Binding-site contacts:
Ligand atom C02 contacts residue TYR36 of chain 1.B at 3.5 Å (hydrophobic).
Ligand atom C19 contacts residue TYR49 of chain 1.B at 3.8 Å (hydrophobic).
Ligand atom C09 contacts residue ASP108 of chain 1.A at 3.8 Å.
Ligand atom C24 contacts residue TYR101 of chain 1.A at 3.6 Å (hydrophobic).
Ligand atom C01 contacts residue TRP47 of chain 1.A at 3.7 Å (hydrophobic).
Ligand atom C07 contacts residue TYR35 of chain 1.A at 3.4 Å (hydrophobic).
Ligand atom C02 contacts residue TYR35 of chain 1.A at 3.9 Å (hydrophobic).
Ligand atom C09 contacts residue ILE98 of chain 1.A at 3.2 Å (hydrophobic).
Ligand atom N18 contacts residue GLU99 of chain 1.A at 2.7 Å (salt-bridge).
Ligand atom C01 contacts residue GLN89 of chain 1.B at 3.4 Å.
Ligand atom C21 contacts residue THR106 of chain 1.A at 3.8 Å.
Ligand atom C16 contacts residue TYR91 of chain 1.B at 3.5 Å (hydrophobic).
Ligand atom O20 contacts residue TYR49 of chain 1.B at 3.3 Å.
Ligand atom O04 contacts residue GLN89 of chain 1.B at 3.1 Å (h-bond).
Ligand atom C44 contacts residue TYR35 of chain 1.A at 3.5 Å (hydrophobic).
Ligand atom N15 contacts residue GLU99 of chain 1.A at 3.0 Å (salt-bridge).
Ligand atom N05 contacts residue TYR36 of chain 1.B at 3.4 Å (h-bond).
Ligand atom C23 contacts residue TYR101 of chain 1.A at 3.6 Å (hydrophobic).
Ligand atom O04 contacts residue LEU96 of chain 1.B at 3.7 Å.
Ligand atom C01 contacts residue TYR35 of chain 1.A at 3.8 Å (hydrophobic).
Ligand atom C10 contacts residue ASP108 of chain 1.A at 3.8 Å.
Ligand atom N26 contacts residue TYR101 of chain 1.A at 3.2 Å.
Ligand atom C43 contacts residue GLU99 of chain 1.A at 3.7 Å.
Ligand atom C03 contacts residue TYR36 of chain 1.B at 3.2 Å (hydrophobic).
Ligand atom O04 contacts residue TYR36 of chain 1.B at 3.6 Å (h-bond).
Ligand atom C08 contacts residue GLU99 of chain 1.A at 3.7 Å.
Ligand atom C06 contacts residue TYR36 of chain 1.B at 3.8 Å (hydrophobic).
Ligand atom C23 contacts residue THR106 of chain 1.A at 3.9 Å.
Ligand atom C08 contacts residue ILE98 of chain 1.A at 3.3 Å (hydrophobic).
Ligand atom C03 contacts residue GLN89 of chain 1.B at 3.8 Å.
Ligand atom C16 contacts residue GLU99 of chain 1.A at 3.5 Å.
Ligand atom C14 contacts residue GLU99 of chain 1.A at 3.6 Å.
Ligand atom C11 contacts residue TYR36 of chain 1.B at 3.3 Å (hydrophobic).
Ligand atom C14 contacts residue TYR55 of chain 1.B at 3.8 Å (hydrophobic).
Ligand atom C13 contacts residue TYR36 of chain 1.B at 3.5 Å (hydrophobic).
Ligand atom C10 contacts residue TRP110 of chain 1.A at 3.9 Å (hydrophobic).
Ligand atom C17 contacts residue GLU99 of chain 1.A at 3.2 Å.
Ligand atom C14 contacts residue TYR91 of chain 1.B at 3.5 Å (hydrophobic).
Ligand atom C21 contacts residue TYR49 of chain 1.B at 3.5 Å (hydrophobic).
Ligand atom C19 contacts residue GLU99 of chain 1.A at 3.9 Å.

Sequence of chain 1.A:
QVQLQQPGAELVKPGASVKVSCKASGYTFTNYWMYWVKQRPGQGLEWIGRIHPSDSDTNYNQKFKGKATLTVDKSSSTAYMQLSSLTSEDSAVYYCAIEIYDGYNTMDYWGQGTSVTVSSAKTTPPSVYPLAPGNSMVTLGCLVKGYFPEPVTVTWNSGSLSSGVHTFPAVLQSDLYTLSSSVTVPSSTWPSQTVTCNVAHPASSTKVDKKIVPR

A protein and the small-molecule ligand that binds it are described below.
Small molecule (SMILES): CCC(=O)N(c1ccccc1)C1CCN(CCNC(=O)CCCC(=O)NCC(=O)NCC(=O)NCC(=O)NCC(=O)O)CC1

Sequence of chain 1.B:
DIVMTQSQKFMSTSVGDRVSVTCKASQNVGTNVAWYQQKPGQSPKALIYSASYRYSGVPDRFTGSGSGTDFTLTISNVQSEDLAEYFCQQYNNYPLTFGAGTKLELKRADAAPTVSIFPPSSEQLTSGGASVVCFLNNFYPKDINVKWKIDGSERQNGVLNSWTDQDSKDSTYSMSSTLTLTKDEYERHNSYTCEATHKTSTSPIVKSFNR